Binding-site contacts:
Ligand atom C4 contacts residue ASN182 of chain 26.E at 4.3 Å.
Ligand atom O7 contacts residue LEU70 of chain 26.E at 3.7 Å.
Ligand atom C8 contacts residue TYR93 of chain 26.E at 4.4 Å (hydrophobic).
Ligand atom O5 contacts residue ASN182 of chain 26.E at 2.4 Å (h-bond).
Ligand atom C7 contacts residue ASN182 of chain 26.E at 3.1 Å.
Ligand atom C3 contacts residue ASN182 of chain 26.E at 3.8 Å.
Ligand atom C5 contacts residue ASN182 of chain 26.E at 3.6 Å.
Ligand atom C1 contacts residue ASN182 of chain 26.E at 1.4 Å.
Ligand atom C2 contacts residue TYR93 of chain 26.E at 3.8 Å (hydrophobic).
Ligand atom C7 contacts residue TRP154 of chain 26.E at 4.5 Å (hydrophobic).
Ligand atom O7 contacts residue TRP154 of chain 26.E at 4.4 Å.
Ligand atom O7 contacts residue ASN182 of chain 26.E at 2.9 Å (h-bond).
Ligand atom N2 contacts residue TYR93 of chain 26.E at 3.3 Å (h-bond).
Ligand atom N2 contacts residue ASN182 of chain 26.E at 2.9 Å (h-bond).
Ligand atom C8 contacts residue ASP150 of chain 26.E at 4.3 Å.
Ligand atom C8 contacts residue TRP154 of chain 26.E at 3.6 Å (hydrophobic).
Ligand atom C2 contacts residue ASN182 of chain 26.E at 2.5 Å.
Ligand atom O4 contacts residue VAL94 of chain 26.E at 3.7 Å.
Ligand atom C3 contacts residue TYR93 of chain 26.E at 3.8 Å (hydrophobic).
Ligand atom C7 contacts residue TYR93 of chain 26.E at 4.3 Å (hydrophobic).
Ligand atom C3 contacts residue VAL94 of chain 26.E at 4.4 Å (hydrophobic).
Ligand atom C2 contacts residue VAL94 of chain 26.E at 4.3 Å (hydrophobic).
Ligand atom O3 contacts residue VAL94 of chain 26.E at 4.5 Å.
Ligand atom C1 contacts residue TYR93 of chain 26.E at 3.8 Å (hydrophobic).
Ligand atom O7 contacts residue VAL94 of chain 26.E at 3.5 Å.
Ligand atom C8 contacts residue ASN182 of chain 26.E at 4.3 Å.

A protein and the small-molecule ligand that binds it are described below.
Small molecule (SMILES): CC(=O)N[C@H]1[C@H](O[C@H]2[C@H](O)[C@@H](NC(C)=O)CO[C@@H]2CO)O[C@H](CO)[C@@H](O)[C@@H]1O

Sequence of chain 26.E:
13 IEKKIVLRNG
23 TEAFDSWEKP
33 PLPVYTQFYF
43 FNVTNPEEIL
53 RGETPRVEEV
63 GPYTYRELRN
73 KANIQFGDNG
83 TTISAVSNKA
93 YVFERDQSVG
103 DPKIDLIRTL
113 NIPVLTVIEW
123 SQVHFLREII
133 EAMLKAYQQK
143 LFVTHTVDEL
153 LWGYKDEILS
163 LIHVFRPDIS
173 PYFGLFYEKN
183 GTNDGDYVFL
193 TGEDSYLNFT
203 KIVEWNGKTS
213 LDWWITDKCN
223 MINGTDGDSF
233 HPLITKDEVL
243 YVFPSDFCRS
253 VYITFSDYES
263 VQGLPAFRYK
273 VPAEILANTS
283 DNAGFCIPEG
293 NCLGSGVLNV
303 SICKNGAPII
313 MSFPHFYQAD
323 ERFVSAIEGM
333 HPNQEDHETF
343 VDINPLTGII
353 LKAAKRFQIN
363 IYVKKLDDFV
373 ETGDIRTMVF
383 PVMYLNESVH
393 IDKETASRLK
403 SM